Sequence of chain 1.A:
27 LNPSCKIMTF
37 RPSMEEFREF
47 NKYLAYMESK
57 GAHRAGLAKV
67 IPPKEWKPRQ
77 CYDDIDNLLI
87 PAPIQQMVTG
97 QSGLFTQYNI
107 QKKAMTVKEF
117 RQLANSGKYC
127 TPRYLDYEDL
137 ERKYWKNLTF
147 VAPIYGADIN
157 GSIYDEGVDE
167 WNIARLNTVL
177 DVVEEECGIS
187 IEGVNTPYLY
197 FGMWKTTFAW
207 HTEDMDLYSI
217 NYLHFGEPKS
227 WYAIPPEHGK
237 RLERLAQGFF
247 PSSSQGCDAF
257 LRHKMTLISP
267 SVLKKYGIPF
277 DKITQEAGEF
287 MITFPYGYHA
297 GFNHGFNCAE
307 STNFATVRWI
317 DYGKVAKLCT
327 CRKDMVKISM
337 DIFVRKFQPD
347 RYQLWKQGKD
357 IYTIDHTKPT

Binding-site contacts:
Ligand atom C11 contacts residue TYR151 of chain 1.A at 3.5 Å (hydrophobic).
Ligand atom N2 contacts residue LYS225 of chain 1.A at 3.7 Å.
Ligand atom C6 contacts residue TYR196 of chain 1.A at 3.7 Å (hydrophobic).
Ligand atom C7 contacts residue PHE204 of chain 1.A at 3.7 Å (hydrophobic).
Ligand atom C15 contacts residue PHE204 of chain 1.A at 3.8 Å (hydrophobic).
Ligand atom C5 contacts residue PHE204 of chain 1.A at 3.9 Å (hydrophobic).
Ligand atom O10 contacts residue ASN299 of chain 1.A at 3.1 Å (h-bond).
Ligand atom N16 contacts residue PHE204 of chain 1.A at 4.1 Å.
Ligand atom C1 contacts residue LYS225 of chain 1.A at 3.8 Å.
Ligand atom C8 contacts residue ASN217 of chain 1.A at 4.0 Å.
Ligand atom C1 contacts residue TYR196 of chain 1.A at 3.9 Å (hydrophobic).
Ligand atom C3 contacts residue PHE204 of chain 1.A at 3.5 Å (hydrophobic).
Ligand atom O10 contacts residue LYS225 of chain 1.A at 3.0 Å (salt-bridge).
Ligand atom C14 contacts residue TRP227 of chain 1.A at 3.2 Å (hydrophobic).
Ligand atom C1 contacts residue PHE204 of chain 1.A at 4.1 Å (hydrophobic).
Ligand atom C14 contacts residue LYS225 of chain 1.A at 3.7 Å.
Ligand atom N4 contacts residue TYR196 of chain 1.A at 4.2 Å.
Ligand atom C12 contacts residue THR203 of chain 1.A at 3.6 Å.
Ligand atom C15 contacts residue FE21 of chain 1.C at 3.2 Å.
Ligand atom C15 contacts residue HIS295 of chain 1.A at 4.2 Å.
Ligand atom N16 contacts residue HIS295 of chain 1.A at 3.1 Å (h-bond).
Ligand atom N2 contacts residue PHE204 of chain 1.A at 3.7 Å.
Ligand atom C12 contacts residue THR202 of chain 1.A at 3.9 Å.
Ligand atom O10 contacts residue TYR196 of chain 1.A at 3.9 Å.
Ligand atom C14 contacts residue ASN217 of chain 1.A at 3.3 Å.
Ligand atom C8 contacts residue LYS225 of chain 1.A at 4.1 Å.
Ligand atom N16 contacts residue GLU209 of chain 1.A at 4.1 Å.
Ligand atom N9 contacts residue PHE204 of chain 1.A at 3.6 Å.
Ligand atom N4 contacts residue PHE204 of chain 1.A at 3.4 Å.
Ligand atom C13 contacts residue TYR151 of chain 1.A at 4.1 Å (hydrophobic).
Ligand atom N16 contacts residue HIS207 of chain 1.A at 2.8 Å (h-bond).
Ligand atom N16 contacts residue FE21 of chain 1.C at 2.1 Å.
Ligand atom C5 contacts residue TYR196 of chain 1.A at 3.8 Å (hydrophobic).
Ligand atom C12 contacts residue ASN299 of chain 1.A at 3.9 Å.
Ligand atom C1 contacts residue ASN299 of chain 1.A at 4.1 Å.
Ligand atom C8 contacts residue PHE204 of chain 1.A at 3.7 Å (hydrophobic).
Ligand atom C15 contacts residue HIS207 of chain 1.A at 3.6 Å.
Ligand atom C14 contacts residue PHE204 of chain 1.A at 3.9 Å (hydrophobic).
Ligand atom C12 contacts residue TYR151 of chain 1.A at 3.8 Å (hydrophobic).
Ligand atom N9 contacts residue LYS225 of chain 1.A at 3.1 Å (salt-bridge).

A protein and the small-molecule ligand that binds it are described below.
Small molecule (SMILES): CCc1c(C)[nH]c2c(C#N)c(C)nn2c1=O